Binding-site contacts:
Ligand atom C1 contacts residue ASN104 of chain 1.C at 1.4 Å.
Ligand atom N2 contacts residue ASN104 of chain 1.C at 3.0 Å (h-bond).
Ligand atom C4 contacts residue ASN104 of chain 1.C at 4.2 Å.
Ligand atom O5 contacts residue ASN104 of chain 1.C at 2.4 Å (h-bond).
Ligand atom C5 contacts residue LYS118 of chain 1.C at 4.0 Å.
Ligand atom O3 contacts residue LYS160 of chain 1.C at 4.0 Å.
Ligand atom O6 contacts residue ARG114 of chain 1.C at 3.7 Å.
Ligand atom C3 contacts residue ASN104 of chain 1.C at 3.8 Å.
Ligand atom C5 contacts residue ASN104 of chain 1.C at 3.6 Å.
Ligand atom N2 contacts residue LYS160 of chain 1.C at 4.0 Å.
Ligand atom O7 contacts residue ASN104 of chain 1.C at 3.8 Å.
Ligand atom O6 contacts residue ARG141 of chain 1.C at 3.0 Å (salt-bridge).
Ligand atom C2 contacts residue LYS160 of chain 1.C at 4.5 Å.
Ligand atom C1 contacts residue LYS118 of chain 1.C at 3.9 Å.
Ligand atom O5 contacts residue LYS118 of chain 1.C at 3.9 Å.
Ligand atom C7 contacts residue ASN104 of chain 1.C at 3.6 Å.
Ligand atom O6 contacts residue LYS118 of chain 1.C at 4.0 Å.
Ligand atom C6 contacts residue ARG141 of chain 1.C at 4.1 Å.
Ligand atom C3 contacts residue LYS160 of chain 1.C at 3.8 Å.
Ligand atom C2 contacts residue ASN104 of chain 1.C at 2.5 Å.
Ligand atom C6 contacts residue ARG114 of chain 1.C at 3.5 Å.

A small-molecule ligand and the protein it binds are described below.
Small molecule (SMILES): CC(=O)N[C@@H]1[C@@H](O)[C@H](O)[C@@H](CO)O[C@H]1O

Sequence of chain 1.C:
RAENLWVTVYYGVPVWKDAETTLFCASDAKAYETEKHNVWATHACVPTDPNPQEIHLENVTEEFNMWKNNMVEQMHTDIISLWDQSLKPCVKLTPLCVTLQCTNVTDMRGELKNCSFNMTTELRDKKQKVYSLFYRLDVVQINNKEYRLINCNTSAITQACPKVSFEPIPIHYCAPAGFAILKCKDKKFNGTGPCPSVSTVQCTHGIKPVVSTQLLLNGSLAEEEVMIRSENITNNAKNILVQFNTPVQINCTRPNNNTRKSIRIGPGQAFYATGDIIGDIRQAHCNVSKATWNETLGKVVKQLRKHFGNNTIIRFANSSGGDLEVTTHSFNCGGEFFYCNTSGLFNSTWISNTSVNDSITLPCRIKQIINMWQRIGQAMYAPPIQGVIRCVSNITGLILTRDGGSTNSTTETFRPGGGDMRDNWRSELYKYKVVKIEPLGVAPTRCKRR